Binding-site contacts:
Ligand atom C7 contacts residue LYS487 of chain 1.D at 4.0 Å.
Ligand atom C7 contacts residue ASN687 of chain 1.D at 3.9 Å.
Ligand atom C6 contacts residue PRO686 of chain 1.D at 4.3 Å (hydrophobic).
Ligand atom O5 contacts residue ASN687 of chain 1.D at 2.4 Å (h-bond).
Ligand atom C8 contacts residue ASN494 of chain 1.D at 4.3 Å.
Ligand atom C3 contacts residue ASN687 of chain 1.D at 3.9 Å.
Ligand atom C5 contacts residue PRO686 of chain 1.D at 4.5 Å (hydrophobic).
Ligand atom C2 contacts residue ASN687 of chain 1.D at 2.5 Å.
Ligand atom O7 contacts residue ASN687 of chain 1.D at 3.9 Å.
Ligand atom O6 contacts residue PRO686 of chain 1.D at 3.4 Å.
Ligand atom N2 contacts residue ASN687 of chain 1.D at 3.0 Å (h-bond).
Ligand atom C7 contacts residue VAL489 of chain 1.D at 4.4 Å (hydrophobic).
Ligand atom C1 contacts residue LYS484 of chain 1.D at 4.4 Å.
Ligand atom O5 contacts residue PRO686 of chain 1.D at 3.6 Å.
Ligand atom O7 contacts residue VAL489 of chain 1.D at 4.1 Å.
Ligand atom C4 contacts residue ASN687 of chain 1.D at 4.3 Å.
Ligand atom C1 contacts residue ASN687 of chain 1.D at 1.4 Å.
Ligand atom O7 contacts residue LYS487 of chain 1.D at 3.1 Å (salt-bridge).
Ligand atom C8 contacts residue VAL489 of chain 1.D at 3.9 Å (hydrophobic).
Ligand atom C1 contacts residue PRO686 of chain 1.D at 4.4 Å (hydrophobic).
Ligand atom C5 contacts residue ASN687 of chain 1.D at 3.7 Å.

Sequence of chain 1.D:
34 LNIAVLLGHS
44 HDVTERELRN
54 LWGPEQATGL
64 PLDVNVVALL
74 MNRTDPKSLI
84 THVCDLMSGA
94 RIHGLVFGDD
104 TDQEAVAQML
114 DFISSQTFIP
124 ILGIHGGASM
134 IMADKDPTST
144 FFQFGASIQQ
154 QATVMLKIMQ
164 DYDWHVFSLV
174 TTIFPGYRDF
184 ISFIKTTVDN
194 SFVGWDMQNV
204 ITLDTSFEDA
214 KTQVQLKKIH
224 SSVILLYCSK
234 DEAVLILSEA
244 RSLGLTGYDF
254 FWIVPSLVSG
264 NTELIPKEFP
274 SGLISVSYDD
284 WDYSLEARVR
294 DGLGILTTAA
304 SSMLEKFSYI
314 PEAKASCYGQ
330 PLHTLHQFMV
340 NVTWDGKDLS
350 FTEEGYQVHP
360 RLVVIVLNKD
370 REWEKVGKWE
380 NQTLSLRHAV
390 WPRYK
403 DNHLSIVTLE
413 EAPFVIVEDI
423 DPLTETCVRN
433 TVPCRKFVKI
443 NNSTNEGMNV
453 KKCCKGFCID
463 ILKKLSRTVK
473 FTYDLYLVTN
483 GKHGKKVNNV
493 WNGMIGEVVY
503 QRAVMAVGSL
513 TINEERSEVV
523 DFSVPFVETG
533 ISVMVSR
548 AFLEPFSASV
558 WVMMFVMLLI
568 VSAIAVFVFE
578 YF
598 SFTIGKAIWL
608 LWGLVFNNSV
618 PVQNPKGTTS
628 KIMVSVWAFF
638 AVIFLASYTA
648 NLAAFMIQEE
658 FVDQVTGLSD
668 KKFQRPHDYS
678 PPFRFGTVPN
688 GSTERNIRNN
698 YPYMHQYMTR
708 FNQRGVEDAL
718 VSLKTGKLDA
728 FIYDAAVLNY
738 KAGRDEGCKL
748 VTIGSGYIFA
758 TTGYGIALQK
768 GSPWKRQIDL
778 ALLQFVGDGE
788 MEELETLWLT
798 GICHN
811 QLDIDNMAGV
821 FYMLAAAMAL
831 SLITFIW

This protein binds this small molecule.
Small molecule (SMILES): CC(=O)N[C@@H]1[C@@H](O)[C@H](O)[C@@H](CO)O[C@H]1O